This small molecule binds to this protein.
Small molecule (SMILES): CCCCCCCCCCCCCC(=O)O[C@@H](COC(=O)CCCCCCCC)COP(=O)(O)O

Sequence of chain 1.A:
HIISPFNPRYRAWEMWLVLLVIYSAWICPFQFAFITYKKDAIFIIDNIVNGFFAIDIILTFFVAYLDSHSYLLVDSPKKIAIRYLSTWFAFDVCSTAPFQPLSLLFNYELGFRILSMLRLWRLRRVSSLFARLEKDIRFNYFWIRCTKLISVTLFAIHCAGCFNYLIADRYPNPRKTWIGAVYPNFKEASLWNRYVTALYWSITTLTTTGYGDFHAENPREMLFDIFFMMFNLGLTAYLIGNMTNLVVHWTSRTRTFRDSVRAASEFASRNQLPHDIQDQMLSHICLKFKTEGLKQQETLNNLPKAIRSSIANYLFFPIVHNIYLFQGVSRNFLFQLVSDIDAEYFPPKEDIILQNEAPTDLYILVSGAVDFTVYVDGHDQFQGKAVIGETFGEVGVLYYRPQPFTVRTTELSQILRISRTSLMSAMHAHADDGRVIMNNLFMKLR

Sequence of chain 1.D:
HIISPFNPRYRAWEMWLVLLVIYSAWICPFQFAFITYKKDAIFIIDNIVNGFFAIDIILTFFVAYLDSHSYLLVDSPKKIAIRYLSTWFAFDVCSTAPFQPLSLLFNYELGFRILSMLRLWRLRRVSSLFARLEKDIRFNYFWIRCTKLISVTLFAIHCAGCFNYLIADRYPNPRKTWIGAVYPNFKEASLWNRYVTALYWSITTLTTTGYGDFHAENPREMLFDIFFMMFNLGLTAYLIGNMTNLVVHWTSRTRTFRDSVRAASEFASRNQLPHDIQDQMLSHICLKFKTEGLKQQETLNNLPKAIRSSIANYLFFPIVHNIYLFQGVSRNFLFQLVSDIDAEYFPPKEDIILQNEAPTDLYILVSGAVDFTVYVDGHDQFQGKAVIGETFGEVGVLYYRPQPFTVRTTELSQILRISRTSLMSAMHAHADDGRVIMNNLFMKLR

Binding-site contacts:
Ligand atom C31 contacts residue SER203 of chain 1.D at 3.8 Å.
Ligand atom C35 contacts residue TRP75 of chain 1.D at 3.3 Å (hydrophobic).
Ligand atom O1 contacts residue TYR290 of chain 1.D at 3.0 Å.
Ligand atom C25 contacts residue QNJ1 of chain 1.O at 3.9 Å.
Ligand atom C29 contacts residue SER203 of chain 1.D at 3.9 Å.
Ligand atom C17 contacts residue TYR290 of chain 1.D at 4.1 Å (hydrophobic).
Ligand atom O4 contacts residue TYR290 of chain 1.D at 3.7 Å.
Ligand atom O4 contacts residue LYS200 of chain 1.D at 3.4 Å (salt-bridge).
Ligand atom O8 contacts residue SER179 of chain 1.D at 3.5 Å (h-bond).
Ligand atom C16 contacts residue LYS200 of chain 1.D at 4.2 Å.
Ligand atom C36 contacts residue TRP75 of chain 1.D at 3.4 Å (hydrophobic).
Ligand atom C25 contacts residue SER179 of chain 1.D at 3.2 Å.
Ligand atom C26 contacts residue SER179 of chain 1.D at 4.2 Å.
Ligand atom C27 contacts residue VAL204 of chain 1.D at 4.2 Å (hydrophobic).
Ligand atom P1 contacts residue TYR290 of chain 1.D at 3.2 Å.
Ligand atom C10 contacts residue GLY286 of chain 1.D at 4.0 Å.
Ligand atom C24 contacts residue SER179 of chain 1.D at 4.2 Å.
Ligand atom O3 contacts residue LYS200 of chain 1.D at 3.9 Å.
Ligand atom C26 contacts residue VAL204 of chain 1.D at 3.9 Å (hydrophobic).
Ligand atom O6 contacts residue TYR290 of chain 1.D at 2.5 Å (h-bond).
Ligand atom C17 contacts residue LYS200 of chain 1.D at 3.8 Å.
Ligand atom C14 contacts residue TYR290 of chain 1.D at 4.1 Å (hydrophobic).
Ligand atom C26 contacts residue QNJ1 of chain 1.O at 3.8 Å.
Ligand atom O5 contacts residue TRP302 of chain 1.A at 4.2 Å.
Ligand atom O8 contacts residue LYS200 of chain 1.D at 3.5 Å.
Ligand atom P1 contacts residue LYS200 of chain 1.D at 3.8 Å.
Ligand atom P1 contacts residue ARG197 of chain 1.D at 3.5 Å.
Ligand atom O6 contacts residue ARG197 of chain 1.D at 3.3 Å (salt-bridge).
Ligand atom O6 contacts residue TRP302 of chain 1.A at 3.8 Å.
Ligand atom C10 contacts residue LEU287 of chain 1.D at 4.1 Å (hydrophobic).
Ligand atom O3 contacts residue TYR290 of chain 1.D at 3.0 Å (h-bond).
Ligand atom C29 contacts residue VAL178 of chain 1.D at 4.1 Å (hydrophobic).
Ligand atom C11 contacts residue PHE283 of chain 1.D at 4.2 Å (hydrophobic).
Ligand atom O4 contacts residue ARG197 of chain 1.D at 2.5 Å (salt-bridge).
Ligand atom C24 contacts residue LYS200 of chain 1.D at 3.5 Å.
Ligand atom C27 contacts residue VAL178 of chain 1.D at 4.0 Å (hydrophobic).
Ligand atom O5 contacts residue LYS200 of chain 1.D at 3.5 Å (salt-bridge).
Ligand atom C28 contacts residue LEU175 of chain 1.D at 4.2 Å (hydrophobic).
Ligand atom C23 contacts residue LYS200 of chain 1.D at 3.5 Å.
Ligand atom C24 contacts residue VAL204 of chain 1.D at 3.6 Å (hydrophobic).